Sequence of chain 1.A:
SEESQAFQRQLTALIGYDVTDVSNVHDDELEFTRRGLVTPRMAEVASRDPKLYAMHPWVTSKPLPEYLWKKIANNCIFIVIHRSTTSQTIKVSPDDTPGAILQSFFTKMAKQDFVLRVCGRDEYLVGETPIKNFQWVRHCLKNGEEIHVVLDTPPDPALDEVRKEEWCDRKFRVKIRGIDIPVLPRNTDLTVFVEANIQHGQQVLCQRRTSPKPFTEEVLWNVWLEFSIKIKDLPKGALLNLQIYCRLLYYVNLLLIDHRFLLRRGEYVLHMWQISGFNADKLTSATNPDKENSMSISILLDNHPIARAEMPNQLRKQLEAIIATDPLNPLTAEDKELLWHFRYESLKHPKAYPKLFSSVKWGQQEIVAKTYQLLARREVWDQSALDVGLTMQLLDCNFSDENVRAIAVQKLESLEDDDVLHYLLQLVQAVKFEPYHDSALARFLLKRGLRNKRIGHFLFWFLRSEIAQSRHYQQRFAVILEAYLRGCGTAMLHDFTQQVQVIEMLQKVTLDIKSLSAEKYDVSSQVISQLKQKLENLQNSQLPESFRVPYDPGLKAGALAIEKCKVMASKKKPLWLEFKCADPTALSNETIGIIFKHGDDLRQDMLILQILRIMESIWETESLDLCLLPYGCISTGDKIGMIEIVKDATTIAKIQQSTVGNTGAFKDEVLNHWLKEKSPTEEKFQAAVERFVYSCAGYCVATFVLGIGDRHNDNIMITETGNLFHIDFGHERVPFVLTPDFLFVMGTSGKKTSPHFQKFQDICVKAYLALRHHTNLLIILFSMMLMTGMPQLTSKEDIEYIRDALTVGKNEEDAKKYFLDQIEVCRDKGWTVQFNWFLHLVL

The protein below binds the small molecule below.
Small molecule (SMILES): CC(=O)Nc1nc2ccc(-c3cccnc3)cc2s1

Binding-site contacts:
Ligand atom C11 contacts residue ILE689 of chain 1.A at 3.6 Å (hydrophobic).
Ligand atom C5 contacts residue ILE739 of chain 1.A at 4.0 Å (hydrophobic).
Ligand atom N18 contacts residue TYR725 of chain 1.A at 3.7 Å.
Ligand atom C10 contacts residue ILE737 of chain 1.A at 4.0 Å (hydrophobic).
Ligand atom C16 contacts residue ILE737 of chain 1.A at 3.5 Å (hydrophobic).
Ligand atom C1 contacts residue ALA743 of chain 1.A at 3.4 Å (hydrophobic).
Ligand atom C2 contacts residue ILE739 of chain 1.A at 3.9 Å (hydrophobic).
Ligand atom C2 contacts residue TRP670 of chain 1.A at 3.5 Å (hydrophobic).
Ligand atom O3 contacts residue TRP670 of chain 1.A at 3.1 Å.
Ligand atom N18 contacts residue ILE737 of chain 1.A at 3.9 Å.
Ligand atom C17 contacts residue ASP822 of chain 1.A at 3.5 Å.
Ligand atom C10 contacts residue ILE821 of chain 1.A at 4.0 Å (hydrophobic).
Ligand atom C12 contacts residue MET811 of chain 1.A at 4.0 Å (hydrophobic).
Ligand atom C2 contacts residue VAL740 of chain 1.A at 3.5 Å (hydrophobic).
Ligand atom C8 contacts residue PHE819 of chain 1.A at 4.0 Å (hydrophobic).
Ligand atom N4 contacts residue ILE739 of chain 1.A at 3.6 Å.
Ligand atom S13 contacts residue ILE689 of chain 1.A at 4.0 Å.
Ligand atom C16 contacts residue LYS691 of chain 1.A at 3.9 Å.
Ligand atom C14 contacts residue ILE821 of chain 1.A at 4.0 Å (hydrophobic).
Ligand atom C15 contacts residue ILE737 of chain 1.A at 3.8 Å (hydrophobic).
Ligand atom C2 contacts residue ALA743 of chain 1.A at 3.8 Å (hydrophobic).
Ligand atom N18 contacts residue ASP822 of chain 1.A at 3.1 Å (salt-bridge).
Ligand atom N6 contacts residue ILE739 of chain 1.A at 4.0 Å.
Ligand atom C19 contacts residue ILE821 of chain 1.A at 3.6 Å (hydrophobic).
Ligand atom C1 contacts residue VAL740 of chain 1.A at 3.2 Å (hydrophobic).
Ligand atom N6 contacts residue VAL740 of chain 1.A at 3.2 Å (h-bond).
Ligand atom C5 contacts residue VAL740 of chain 1.A at 3.8 Å (hydrophobic).
Ligand atom N4 contacts residue VAL740 of chain 1.A at 2.8 Å (h-bond).
Ligand atom C12 contacts residue ILE689 of chain 1.A at 3.8 Å (hydrophobic).
Ligand atom C11 contacts residue ILE821 of chain 1.A at 4.0 Å (hydrophobic).
Ligand atom C17 contacts residue ILE737 of chain 1.A at 3.6 Å (hydrophobic).
Ligand atom C9 contacts residue ILE821 of chain 1.A at 3.7 Å (hydrophobic).
Ligand atom C8 contacts residue GLU738 of chain 1.A at 3.6 Å.
Ligand atom C9 contacts residue ILE737 of chain 1.A at 3.7 Å (hydrophobic).
Ligand atom C1 contacts residue TRP670 of chain 1.A at 3.6 Å (hydrophobic).
Ligand atom C14 contacts residue ILE737 of chain 1.A at 4.0 Å (hydrophobic).
Ligand atom O3 contacts residue ALA743 of chain 1.A at 4.1 Å.
Ligand atom C19 contacts residue ASP822 of chain 1.A at 3.5 Å.
Ligand atom C19 contacts residue TYR725 of chain 1.A at 3.4 Å (hydrophobic).
Ligand atom C9 contacts residue TYR725 of chain 1.A at 4.0 Å (hydrophobic).